A small-molecule ligand and the protein it binds are described below.
Small molecule (SMILES): O[C@@H]1[C@@H](O)[C@H](O)OC[C@H]1O

Binding-site contacts:
Ligand atom O4 contacts residue HIS105 of chain 1.A at 3.3 Å.
Ligand atom O4 contacts residue SER65 of chain 1.A at 3.3 Å (h-bond).
Ligand atom O3 contacts residue SER65 of chain 1.A at 4.1 Å.
Ligand atom O4 contacts residue TYR66 of chain 1.A at 4.0 Å.
Ligand atom O5 contacts residue ASP124 of chain 1.A at 4.5 Å.
Ligand atom C1 contacts residue ASP124 of chain 1.A at 4.2 Å.
Ligand atom O3 contacts residue TYR46 of chain 1.A at 3.4 Å (h-bond).
Ligand atom C4 contacts residue HIS105 of chain 1.A at 4.1 Å.
Ligand atom O3 contacts residue HIS105 of chain 1.A at 4.2 Å.
Ligand atom C2 contacts residue TYR46 of chain 1.A at 3.6 Å (hydrophobic).
Ligand atom O3 contacts residue TYR66 of chain 1.A at 3.7 Å.
Ligand atom O2 contacts residue TYR46 of chain 1.A at 2.4 Å (h-bond).
Ligand atom O4 contacts residue ASP124 of chain 1.A at 4.4 Å.
Ligand atom O4 contacts residue PRO69 of chain 1.A at 3.5 Å.
Ligand atom C3 contacts residue ASP124 of chain 1.A at 4.4 Å.
Ligand atom O2 contacts residue ASP124 of chain 1.A at 4.2 Å.
Ligand atom C4 contacts residue SER65 of chain 1.A at 4.0 Å.
Ligand atom C5 contacts residue PRO132 of chain 1.A at 3.6 Å (hydrophobic).
Ligand atom C5 contacts residue ASP124 of chain 1.A at 4.3 Å.
Ligand atom C3 contacts residue HIS105 of chain 1.A at 3.8 Å.
Ligand atom C3 contacts residue TYR46 of chain 1.A at 3.6 Å (hydrophobic).

Sequence of chain 1.A:
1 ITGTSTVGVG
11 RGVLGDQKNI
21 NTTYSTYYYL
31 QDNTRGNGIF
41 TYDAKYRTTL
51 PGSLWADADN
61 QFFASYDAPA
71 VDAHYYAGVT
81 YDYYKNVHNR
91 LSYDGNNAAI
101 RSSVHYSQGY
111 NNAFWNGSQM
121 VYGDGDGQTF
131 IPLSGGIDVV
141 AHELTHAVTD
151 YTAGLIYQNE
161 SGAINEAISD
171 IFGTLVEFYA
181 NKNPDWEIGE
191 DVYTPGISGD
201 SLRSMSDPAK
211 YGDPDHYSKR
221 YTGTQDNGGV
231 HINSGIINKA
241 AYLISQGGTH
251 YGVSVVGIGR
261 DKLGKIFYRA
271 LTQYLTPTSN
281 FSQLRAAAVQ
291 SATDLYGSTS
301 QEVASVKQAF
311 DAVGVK